A protein and the small-molecule ligand that binds it are described below.
Small molecule (SMILES): Nc1nc2[nH]cnc2c(=O)[nH]1

Sequence of chain 1.A:
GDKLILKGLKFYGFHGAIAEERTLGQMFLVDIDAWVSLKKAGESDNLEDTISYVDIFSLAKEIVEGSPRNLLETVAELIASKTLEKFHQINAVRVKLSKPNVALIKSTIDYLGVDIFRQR

Binding-site contacts:
Ligand atom N3 contacts residue LEU67 of chain 1.A at 4.0 Å.
Ligand atom C4 contacts residue LEU67 of chain 1.A at 4.1 Å (hydrophobic).
Ligand atom C2 contacts residue LEU67 of chain 1.A at 4.3 Å (hydrophobic).
Ligand atom O6 contacts residue LEU91 of chain 1.D at 3.2 Å.
Ligand atom C6 contacts residue LEU92 of chain 1.D at 3.9 Å (hydrophobic).
Ligand atom C8 contacts residue TYR73 of chain 1.A at 3.8 Å (hydrophobic).
Ligand atom O6 contacts residue TYR73 of chain 1.A at 3.8 Å.
Ligand atom N3 contacts residue TYR73 of chain 1.A at 3.3 Å (h-bond).
Ligand atom O6 contacts residue LEU92 of chain 1.D at 2.9 Å (h-bond).
Ligand atom N1 contacts residue GLU93 of chain 1.D at 2.8 Å (salt-bridge).
Ligand atom N9 contacts residue SER72 of chain 1.A at 3.2 Å (h-bond).
Ligand atom N2 contacts residue LEU24 of chain 1.A at 3.7 Å.
Ligand atom C5 contacts residue TYR73 of chain 1.A at 3.3 Å (hydrophobic).
Ligand atom N7 contacts residue TYR73 of chain 1.A at 3.4 Å (h-bond).
Ligand atom C2 contacts residue GLU93 of chain 1.D at 3.7 Å.
Ligand atom C8 contacts residue SER72 of chain 1.A at 4.3 Å.
Ligand atom O6 contacts residue ASN90 of chain 1.D at 4.0 Å.
Ligand atom C2 contacts residue ILE71 of chain 1.A at 3.7 Å (hydrophobic).
Ligand atom C2 contacts residue SER72 of chain 1.A at 4.2 Å.
Ligand atom O6 contacts residue GLU93 of chain 1.D at 3.6 Å.
Ligand atom N3 contacts residue ILE71 of chain 1.A at 3.7 Å.
Ligand atom C6 contacts residue TYR73 of chain 1.A at 3.6 Å (hydrophobic).
Ligand atom N1 contacts residue LEU91 of chain 1.D at 4.4 Å.
Ligand atom N2 contacts residue GLU93 of chain 1.D at 2.9 Å (salt-bridge).
Ligand atom C6 contacts residue GLU93 of chain 1.D at 3.6 Å.
Ligand atom C6 contacts residue LEU91 of chain 1.D at 4.1 Å (hydrophobic).
Ligand atom N3 contacts residue SER72 of chain 1.A at 3.4 Å.
Ligand atom N2 contacts residue SER72 of chain 1.A at 4.1 Å.
Ligand atom N9 contacts residue VAL74 of chain 1.A at 4.1 Å.
Ligand atom C8 contacts residue VAL74 of chain 1.A at 4.5 Å (hydrophobic).
Ligand atom N9 contacts residue TYR73 of chain 1.A at 3.5 Å.
Ligand atom N2 contacts residue ILE71 of chain 1.A at 2.8 Å (h-bond).
Ligand atom N1 contacts residue TYR73 of chain 1.A at 3.6 Å.
Ligand atom N1 contacts residue LEU92 of chain 1.D at 4.3 Å.
Ligand atom N2 contacts residue TYR73 of chain 1.A at 3.8 Å.
Ligand atom C2 contacts residue TYR73 of chain 1.A at 3.6 Å (hydrophobic).
Ligand atom N2 contacts residue THR70 of chain 1.A at 3.9 Å.
Ligand atom C4 contacts residue TYR73 of chain 1.A at 3.4 Å (hydrophobic).
Ligand atom C2 contacts residue THR70 of chain 1.A at 4.3 Å.
Ligand atom C4 contacts residue SER72 of chain 1.A at 3.9 Å.

Sequence of chain 1.D:
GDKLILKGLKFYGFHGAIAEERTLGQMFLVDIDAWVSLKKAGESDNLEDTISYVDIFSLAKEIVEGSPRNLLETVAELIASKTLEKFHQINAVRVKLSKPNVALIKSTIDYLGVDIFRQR